Binding-site contacts:
Ligand atom C6 contacts residue GLU88 of chain 1.L at 4.2 Å.
Ligand atom C1 contacts residue VAL90 of chain 1.L at 4.5 Å (hydrophobic).
Ligand atom C8 contacts residue GLU88 of chain 1.L at 3.2 Å.
Ligand atom C5 contacts residue ASN245 of chain 1.L at 4.3 Å.
Ligand atom O5 contacts residue ASN257 of chain 1.L at 2.4 Å (h-bond).
Ligand atom C8 contacts residue VAL90 of chain 1.L at 3.6 Å (hydrophobic).
Ligand atom C7 contacts residue VAL90 of chain 1.L at 4.0 Å (hydrophobic).
Ligand atom C8 contacts residue ASN257 of chain 1.L at 3.9 Å.
Ligand atom O5 contacts residue ASN245 of chain 1.L at 3.4 Å.
Ligand atom C1 contacts residue ASN245 of chain 1.L at 4.1 Å.
Ligand atom C1 contacts residue ASN257 of chain 1.L at 1.4 Å.
Ligand atom C7 contacts residue ASN257 of chain 1.L at 3.3 Å.
Ligand atom C4 contacts residue ASN257 of chain 1.L at 4.2 Å.
Ligand atom C5 contacts residue ASN257 of chain 1.L at 3.7 Å.
Ligand atom C6 contacts residue ASN245 of chain 1.L at 3.4 Å.
Ligand atom O6 contacts residue ASN245 of chain 1.L at 2.9 Å (h-bond).
Ligand atom N2 contacts residue ASN257 of chain 1.L at 2.8 Å (h-bond).
Ligand atom C5 contacts residue VAL90 of chain 1.L at 4.3 Å (hydrophobic).
Ligand atom O7 contacts residue VAL90 of chain 1.L at 3.9 Å.
Ligand atom C3 contacts residue ASN257 of chain 1.L at 3.7 Å.
Ligand atom O7 contacts residue ASN257 of chain 1.L at 3.4 Å (h-bond).
Ligand atom C2 contacts residue ASN257 of chain 1.L at 2.4 Å.

Sequence of chain 1.L:
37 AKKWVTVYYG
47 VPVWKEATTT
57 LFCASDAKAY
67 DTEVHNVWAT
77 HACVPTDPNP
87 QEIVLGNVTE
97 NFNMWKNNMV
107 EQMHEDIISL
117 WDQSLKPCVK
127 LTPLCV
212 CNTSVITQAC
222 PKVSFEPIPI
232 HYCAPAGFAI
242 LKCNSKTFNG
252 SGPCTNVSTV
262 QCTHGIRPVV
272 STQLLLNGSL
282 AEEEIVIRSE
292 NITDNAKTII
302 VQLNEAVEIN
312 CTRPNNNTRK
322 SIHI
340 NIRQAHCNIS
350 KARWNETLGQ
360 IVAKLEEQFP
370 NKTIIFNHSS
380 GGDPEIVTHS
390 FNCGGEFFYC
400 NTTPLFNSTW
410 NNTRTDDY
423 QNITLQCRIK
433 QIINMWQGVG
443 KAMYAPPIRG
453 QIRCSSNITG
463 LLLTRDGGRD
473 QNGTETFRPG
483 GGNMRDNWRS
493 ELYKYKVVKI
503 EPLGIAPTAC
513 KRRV

A protein and the small-molecule ligand that binds it are described below.
Small molecule (SMILES): CC(=O)N[C@H]1[C@H](O[C@H]2[C@H](O)[C@@H](NC(C)=O)CO[C@@H]2CO)O[C@H](CO)[C@@H](O)[C@@H]1O